Binding-site contacts:
Ligand atom C19 contacts residue ALA246 of chain 1.A at 4.3 Å (hydrophobic).
Ligand atom C18 contacts residue ALA246 of chain 1.A at 3.8 Å (hydrophobic).
Ligand atom C23 contacts residue GLY243 of chain 1.A at 4.3 Å.
Ligand atom O1 contacts residue HIS250 of chain 1.A at 3.5 Å.
Ligand atom C4 contacts residue HIS250 of chain 1.A at 3.5 Å.
Ligand atom C3 contacts residue HIS250 of chain 1.A at 4.1 Å.
Ligand atom C23 contacts residue ALA239 of chain 1.A at 3.3 Å (hydrophobic).
Ligand atom C5 contacts residue HIS250 of chain 1.A at 4.5 Å.
Ligand atom C27 contacts residue ILE240 of chain 1.A at 4.3 Å (hydrophobic).
Ligand atom C24 contacts residue ALA239 of chain 1.A at 3.9 Å (hydrophobic).
Ligand atom C20 contacts residue GLY243 of chain 1.A at 4.3 Å.
Ligand atom C19 contacts residue LEU261 of chain 1.A at 3.8 Å (hydrophobic).
Ligand atom C18 contacts residue GLY243 of chain 1.A at 3.7 Å.

This small molecule binds to this protein.
Small molecule (SMILES): CC(C)CCC[C@@H](C)[C@H]1CC[C@H]2[C@@H]3CC=C4C[C@@H](O)CC[C@]4(C)[C@H]3CC[C@]12C

Sequence of chain 1.A:
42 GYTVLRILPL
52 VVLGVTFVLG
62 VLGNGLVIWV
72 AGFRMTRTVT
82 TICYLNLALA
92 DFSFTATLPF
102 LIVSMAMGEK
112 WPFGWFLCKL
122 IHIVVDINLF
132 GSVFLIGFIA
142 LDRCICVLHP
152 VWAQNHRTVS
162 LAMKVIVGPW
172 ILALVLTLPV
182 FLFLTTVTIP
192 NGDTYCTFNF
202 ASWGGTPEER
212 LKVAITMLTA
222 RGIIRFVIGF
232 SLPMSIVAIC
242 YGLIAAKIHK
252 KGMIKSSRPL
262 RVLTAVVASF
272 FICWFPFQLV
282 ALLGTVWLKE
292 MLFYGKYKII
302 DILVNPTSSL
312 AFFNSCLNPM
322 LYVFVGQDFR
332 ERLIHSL